Sequence of chain 1.A:
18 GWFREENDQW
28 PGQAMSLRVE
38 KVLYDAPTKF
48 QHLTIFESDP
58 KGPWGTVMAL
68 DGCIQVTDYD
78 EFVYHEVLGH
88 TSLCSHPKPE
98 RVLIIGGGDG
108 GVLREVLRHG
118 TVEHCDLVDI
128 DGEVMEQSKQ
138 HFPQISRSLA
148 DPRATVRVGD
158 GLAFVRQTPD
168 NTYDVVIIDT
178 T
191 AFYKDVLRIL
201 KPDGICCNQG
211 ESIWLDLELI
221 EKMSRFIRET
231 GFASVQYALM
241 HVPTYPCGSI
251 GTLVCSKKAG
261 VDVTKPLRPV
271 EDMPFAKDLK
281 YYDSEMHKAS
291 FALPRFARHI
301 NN

Binding-site contacts:
Ligand atom C9 contacts residue TRP61 of chain 1.A at 3.3 Å (hydrophobic).
Ligand atom N5 contacts residue TYR245 of chain 1.A at 3.9 Å.
Ligand atom C14 contacts residue TYR245 of chain 1.A at 4.0 Å (hydrophobic).
Ligand atom C16 contacts residue GLN72 of chain 1.A at 3.4 Å.
Ligand atom C4 contacts residue TRP61 of chain 1.A at 3.6 Å (hydrophobic).
Ligand atom C8 contacts residue ILE71 of chain 1.A at 3.5 Å (hydrophobic).
Ligand atom N5 contacts residue ASP77 of chain 1.A at 3.6 Å (salt-bridge).
Ligand atom C11 contacts residue GLU22 of chain 1.A at 3.2 Å.
Ligand atom C2 contacts residue ILE71 of chain 1.A at 3.9 Å (hydrophobic).
Ligand atom C4 contacts residue ASP77 of chain 1.A at 3.4 Å.
Ligand atom C8 contacts residue MET32 of chain 1.A at 3.7 Å (hydrophobic).
Ligand atom C1 contacts residue ILE71 of chain 1.A at 4.0 Å (hydrophobic).
Ligand atom C13 contacts residue TYR245 of chain 1.A at 3.6 Å (hydrophobic).
Ligand atom O18 contacts residue TYR81 of chain 1.A at 3.3 Å.
Ligand atom C8 contacts residue GLU22 of chain 1.A at 3.9 Å.
Ligand atom C4 contacts residue THR244 of chain 1.A at 3.7 Å.
Ligand atom C19 contacts residue S4M1 of chain 1.E at 3.9 Å.
Ligand atom C13 contacts residue TYR81 of chain 1.A at 3.4 Å (hydrophobic).
Ligand atom C15 contacts residue TYR245 of chain 1.A at 4.0 Å (hydrophobic).
Ligand atom C10 contacts residue TYR245 of chain 1.A at 3.7 Å (hydrophobic).
Ligand atom C11 contacts residue PRO246 of chain 1.A at 3.6 Å (hydrophobic).
Ligand atom C3 contacts residue ILE71 of chain 1.A at 3.7 Å (hydrophobic).
Ligand atom N7 contacts residue ILE71 of chain 1.A at 3.7 Å.
Ligand atom C6 contacts residue ILE71 of chain 1.A at 3.8 Å (hydrophobic).
Ligand atom N7 contacts residue GLU22 of chain 1.A at 2.6 Å (salt-bridge).
Ligand atom C11 contacts residue ILE71 of chain 1.A at 3.7 Å (hydrophobic).
Ligand atom C3 contacts residue GLU22 of chain 1.A at 3.7 Å.
Ligand atom C2 contacts residue THR244 of chain 1.A at 3.5 Å.
Ligand atom C16 contacts residue ILE71 of chain 1.A at 4.0 Å (hydrophobic).
Ligand atom C19 contacts residue GLN72 of chain 1.A at 4.0 Å.
Ligand atom C15 contacts residue TYR81 of chain 1.A at 3.0 Å (hydrophobic).
Ligand atom C14 contacts residue GLN72 of chain 1.A at 3.8 Å.
Ligand atom C1 contacts residue THR244 of chain 1.A at 3.5 Å.
Ligand atom C14 contacts residue ILE71 of chain 1.A at 3.4 Å (hydrophobic).
Ligand atom C13 contacts residue VAL242 of chain 1.A at 3.6 Å (hydrophobic).
Ligand atom C6 contacts residue TYR245 of chain 1.A at 3.7 Å (hydrophobic).
Ligand atom C12 contacts residue MET32 of chain 1.A at 3.8 Å (hydrophobic).
Ligand atom N5 contacts residue THR244 of chain 1.A at 3.5 Å (h-bond).
Ligand atom N7 contacts residue PRO246 of chain 1.A at 3.5 Å.
Ligand atom C17 contacts residue TYR81 of chain 1.A at 3.5 Å (hydrophobic).

This protein binds this small molecule.
Small molecule (SMILES): COc1ccc(Nc2ccnc3ccccc23)cc1